Sequence of chain 1.A:
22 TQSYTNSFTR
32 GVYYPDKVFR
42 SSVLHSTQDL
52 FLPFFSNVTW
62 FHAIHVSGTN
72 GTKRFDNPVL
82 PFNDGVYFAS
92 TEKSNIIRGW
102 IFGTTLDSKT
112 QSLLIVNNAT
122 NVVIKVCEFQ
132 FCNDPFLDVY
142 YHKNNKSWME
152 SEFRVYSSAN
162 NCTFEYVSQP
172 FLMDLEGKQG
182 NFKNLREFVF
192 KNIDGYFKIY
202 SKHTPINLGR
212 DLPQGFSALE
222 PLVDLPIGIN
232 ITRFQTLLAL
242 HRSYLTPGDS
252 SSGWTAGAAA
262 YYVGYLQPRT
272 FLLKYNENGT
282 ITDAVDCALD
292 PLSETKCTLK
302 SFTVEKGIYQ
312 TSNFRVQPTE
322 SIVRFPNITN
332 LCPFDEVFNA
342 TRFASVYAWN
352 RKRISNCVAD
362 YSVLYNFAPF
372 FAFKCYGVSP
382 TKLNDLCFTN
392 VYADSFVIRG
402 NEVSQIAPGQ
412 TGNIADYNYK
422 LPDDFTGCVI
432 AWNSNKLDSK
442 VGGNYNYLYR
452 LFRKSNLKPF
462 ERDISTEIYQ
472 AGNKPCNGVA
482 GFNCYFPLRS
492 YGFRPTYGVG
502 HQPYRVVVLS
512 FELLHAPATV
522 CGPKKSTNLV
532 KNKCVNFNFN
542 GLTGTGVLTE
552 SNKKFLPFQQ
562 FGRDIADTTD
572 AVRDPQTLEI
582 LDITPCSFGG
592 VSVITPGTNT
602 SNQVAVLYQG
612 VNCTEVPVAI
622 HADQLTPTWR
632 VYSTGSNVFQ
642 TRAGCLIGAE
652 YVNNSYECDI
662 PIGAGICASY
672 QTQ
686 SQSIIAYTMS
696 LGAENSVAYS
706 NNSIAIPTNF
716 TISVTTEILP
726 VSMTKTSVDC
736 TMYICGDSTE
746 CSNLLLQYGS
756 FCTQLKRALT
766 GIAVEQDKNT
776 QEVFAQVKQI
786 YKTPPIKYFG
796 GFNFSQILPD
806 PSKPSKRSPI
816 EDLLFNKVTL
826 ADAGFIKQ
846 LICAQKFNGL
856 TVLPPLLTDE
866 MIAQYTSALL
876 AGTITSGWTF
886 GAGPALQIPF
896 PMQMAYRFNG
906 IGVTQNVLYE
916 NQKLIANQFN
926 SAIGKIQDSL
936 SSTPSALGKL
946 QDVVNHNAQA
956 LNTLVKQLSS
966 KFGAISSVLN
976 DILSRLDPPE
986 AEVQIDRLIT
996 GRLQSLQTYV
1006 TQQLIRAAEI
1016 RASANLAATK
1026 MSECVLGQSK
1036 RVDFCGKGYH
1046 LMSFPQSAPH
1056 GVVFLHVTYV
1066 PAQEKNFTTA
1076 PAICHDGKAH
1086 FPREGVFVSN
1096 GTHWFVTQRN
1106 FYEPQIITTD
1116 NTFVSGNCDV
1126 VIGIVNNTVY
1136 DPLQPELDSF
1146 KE

Binding-site contacts:
Ligand atom O7 contacts residue ASN1131 of chain 1.A at 4.3 Å.
Ligand atom N2 contacts residue ASN1131 of chain 1.A at 2.9 Å (h-bond).
Ligand atom O5 contacts residue ASN1131 of chain 1.A at 2.4 Å (h-bond).
Ligand atom C5 contacts residue ASN1131 of chain 1.A at 3.7 Å.
Ligand atom C7 contacts residue ASN1131 of chain 1.A at 3.9 Å.
Ligand atom C2 contacts residue ASN1131 of chain 1.A at 2.4 Å.
Ligand atom C3 contacts residue ASN1131 of chain 1.A at 3.8 Å.
Ligand atom C1 contacts residue ASN1131 of chain 1.A at 1.4 Å.
Ligand atom C4 contacts residue ASN1131 of chain 1.A at 4.2 Å.

A protein and the small-molecule ligand that binds it are described below.
Small molecule (SMILES): CC(=O)N[C@H]1[C@H](O[C@H]2[C@H](O)[C@@H](NC(C)=O)CO[C@@H]2CO)O[C@H](CO)[C@@H](O)[C@@H]1O